The protein below binds the small molecule below.
Small molecule (SMILES): CC(=O)N[C@@H]1[C@@H](O)[C@H](O)[C@@H](CO)O[C@H]1O

Binding-site contacts:
Ligand atom C5 contacts residue TRP220 of chain 1.A at 4.4 Å (hydrophobic).
Ligand atom C5 contacts residue ASN164 of chain 1.A at 3.6 Å.
Ligand atom C8 contacts residue ASN164 of chain 1.A at 3.7 Å.
Ligand atom O5 contacts residue TRP220 of chain 1.A at 4.0 Å.
Ligand atom O4 contacts residue TRP225 of chain 1.A at 4.4 Å.
Ligand atom C5 contacts residue TRP225 of chain 1.A at 3.6 Å (hydrophobic).
Ligand atom O7 contacts residue ASN164 of chain 1.A at 3.9 Å.
Ligand atom C1 contacts residue TRP220 of chain 1.A at 4.5 Å (hydrophobic).
Ligand atom C7 contacts residue ASN164 of chain 1.A at 3.2 Å.
Ligand atom O5 contacts residue TRP225 of chain 1.A at 4.4 Å.
Ligand atom C6 contacts residue TRP220 of chain 1.A at 4.0 Å (hydrophobic).
Ligand atom C6 contacts residue TRP225 of chain 1.A at 3.8 Å (hydrophobic).
Ligand atom C4 contacts residue ASN164 of chain 1.A at 4.2 Å.
Ligand atom C3 contacts residue ASN164 of chain 1.A at 3.7 Å.
Ligand atom O7 contacts residue ARG160 of chain 1.A at 3.7 Å.
Ligand atom O5 contacts residue ASN164 of chain 1.A at 2.3 Å (h-bond).
Ligand atom N2 contacts residue ASN164 of chain 1.A at 2.8 Å (h-bond).
Ligand atom C2 contacts residue ASN164 of chain 1.A at 2.4 Å.
Ligand atom C1 contacts residue ASN164 of chain 1.A at 1.4 Å.

Sequence of chain 1.A:
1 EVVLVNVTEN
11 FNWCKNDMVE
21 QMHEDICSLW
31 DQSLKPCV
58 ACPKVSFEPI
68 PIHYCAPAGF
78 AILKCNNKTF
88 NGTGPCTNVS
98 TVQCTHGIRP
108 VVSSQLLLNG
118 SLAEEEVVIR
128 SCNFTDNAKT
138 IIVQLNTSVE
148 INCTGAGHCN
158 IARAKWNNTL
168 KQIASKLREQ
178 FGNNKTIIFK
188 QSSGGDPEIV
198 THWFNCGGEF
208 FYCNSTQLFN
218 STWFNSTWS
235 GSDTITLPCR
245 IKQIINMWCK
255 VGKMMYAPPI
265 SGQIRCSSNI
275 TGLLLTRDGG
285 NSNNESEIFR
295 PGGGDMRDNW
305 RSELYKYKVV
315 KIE